Sequence of chain 1.A:
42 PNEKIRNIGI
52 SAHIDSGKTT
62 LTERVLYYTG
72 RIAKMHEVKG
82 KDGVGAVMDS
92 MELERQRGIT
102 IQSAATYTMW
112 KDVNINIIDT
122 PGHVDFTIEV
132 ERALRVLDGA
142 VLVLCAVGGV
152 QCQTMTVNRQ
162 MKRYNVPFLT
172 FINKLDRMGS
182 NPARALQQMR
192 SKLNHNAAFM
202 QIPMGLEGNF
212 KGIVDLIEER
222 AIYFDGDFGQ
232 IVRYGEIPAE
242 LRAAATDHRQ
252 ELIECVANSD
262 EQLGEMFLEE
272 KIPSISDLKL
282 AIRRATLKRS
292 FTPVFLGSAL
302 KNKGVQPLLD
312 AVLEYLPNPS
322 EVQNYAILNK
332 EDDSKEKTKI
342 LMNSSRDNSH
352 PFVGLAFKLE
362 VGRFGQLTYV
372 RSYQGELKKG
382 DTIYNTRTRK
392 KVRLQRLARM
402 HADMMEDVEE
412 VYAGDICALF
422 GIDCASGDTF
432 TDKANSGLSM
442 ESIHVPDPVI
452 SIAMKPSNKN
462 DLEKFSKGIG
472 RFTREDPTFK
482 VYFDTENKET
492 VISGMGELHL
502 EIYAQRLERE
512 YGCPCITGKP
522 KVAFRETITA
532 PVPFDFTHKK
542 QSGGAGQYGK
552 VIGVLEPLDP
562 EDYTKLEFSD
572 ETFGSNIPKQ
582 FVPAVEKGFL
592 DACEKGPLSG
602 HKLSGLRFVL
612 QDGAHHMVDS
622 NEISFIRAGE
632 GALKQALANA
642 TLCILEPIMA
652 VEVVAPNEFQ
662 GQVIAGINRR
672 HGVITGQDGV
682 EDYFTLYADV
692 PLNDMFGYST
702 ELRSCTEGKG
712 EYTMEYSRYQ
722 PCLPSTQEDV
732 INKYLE

This small molecule binds to this protein.
Small molecule (SMILES): Nc1nc(=O)c2ncn([C@@H]3O[C@H](CO[P](=O)(O)O[C@H]4[C@@H](O)[C@H](n5cnc6c(N)ncnc65)O[C@@H]4CO[P](=O)(O)O[C@H]4[C@@H](O)[C@H](n5cnc6c(N)ncnc65)O[C@@H]4CO[P](=O)(O)O[C@H]4[C@@H](O)[C@H](n5cnc6c(N)ncnc65)O[C@@H]4CO[P](=O)(O)O[C@H]4[C@@H](O)[C@H](n5cnc6c(N)ncnc65)O[C@@H]4COP(=O)=O)[C@@H](O[P](=O)(O)OC[C@H]4O[C@@H](n5ccc(=O)[nH]c5=O)[C@H](O)[C@@H]4O[P](=O)(O)OC[C@H]4O[C@@H](n5cnc6c(N)ncnc65)[C@H](O)[C@@H]4O[P](=O)(O)OC[C@H]4O[C@@H](n5cnc6c(N)ncnc65)[C@H](O)[C@@H]4O)[C@H]3O)c2[nH]1

Binding-site contacts:
Ligand atom C4 contacts residue GLY165 of chain 1.HB at 3.5 Å.
Ligand atom N7 contacts residue GLY165 of chain 1.HB at 3.8 Å.
Ligand atom O2' contacts residue GLY544 of chain 1.A at 4.4 Å.
Ligand atom C8 contacts residue GLY164 of chain 1.HB at 3.8 Å.
Ligand atom N6 contacts residue GLY164 of chain 1.HB at 4.0 Å.
Ligand atom C8 contacts residue GLY165 of chain 1.HB at 4.0 Å.
Ligand atom N3 contacts residue GLY545 of chain 1.A at 4.0 Å.
Ligand atom C2 contacts residue GLY545 of chain 1.A at 4.5 Å.
Ligand atom O4' contacts residue GLY545 of chain 1.A at 3.9 Å.
Ligand atom C5 contacts residue GLY165 of chain 1.HB at 3.5 Å.
Ligand atom C2 contacts residue GLY165 of chain 1.HB at 3.6 Å.
Ligand atom C5 contacts residue GLY164 of chain 1.HB at 3.7 Å.
Ligand atom C6 contacts residue GLY165 of chain 1.HB at 3.9 Å.
Ligand atom C2 contacts residue ASN622 of chain 1.A at 4.2 Å.
Ligand atom N9 contacts residue GLY165 of chain 1.HB at 3.8 Å.
Ligand atom C6 contacts residue GLY164 of chain 1.HB at 4.1 Å.
Ligand atom N7 contacts residue GLY164 of chain 1.HB at 3.2 Å (h-bond).
Ligand atom O2' contacts residue GLY545 of chain 1.A at 3.9 Å.
Ligand atom N3 contacts residue GLY165 of chain 1.HB at 3.8 Å.
Ligand atom N1 contacts residue GLY165 of chain 1.HB at 3.9 Å.
Ligand atom N2 contacts residue GLY545 of chain 1.A at 4.0 Å.
Ligand atom OP2 contacts residue GLY164 of chain 1.HB at 4.2 Å.

Sequence of chain 1.HB:
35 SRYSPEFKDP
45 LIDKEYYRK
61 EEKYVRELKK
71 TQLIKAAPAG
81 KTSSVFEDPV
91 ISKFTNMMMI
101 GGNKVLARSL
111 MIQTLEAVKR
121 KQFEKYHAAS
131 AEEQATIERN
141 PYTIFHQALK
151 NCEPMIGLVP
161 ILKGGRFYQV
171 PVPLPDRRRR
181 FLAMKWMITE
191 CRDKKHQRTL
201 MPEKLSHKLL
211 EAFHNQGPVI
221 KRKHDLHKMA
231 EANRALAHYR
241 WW